A small-molecule ligand and the protein it binds are described below.
Small molecule (SMILES): [H]/N=C(\N)N[C@H]1C=C(C(=O)O)O[C@@H]([C@H](O)[C@H](O)CO)[C@@H]1NC(C)=O

Sequence of chain 2.A:
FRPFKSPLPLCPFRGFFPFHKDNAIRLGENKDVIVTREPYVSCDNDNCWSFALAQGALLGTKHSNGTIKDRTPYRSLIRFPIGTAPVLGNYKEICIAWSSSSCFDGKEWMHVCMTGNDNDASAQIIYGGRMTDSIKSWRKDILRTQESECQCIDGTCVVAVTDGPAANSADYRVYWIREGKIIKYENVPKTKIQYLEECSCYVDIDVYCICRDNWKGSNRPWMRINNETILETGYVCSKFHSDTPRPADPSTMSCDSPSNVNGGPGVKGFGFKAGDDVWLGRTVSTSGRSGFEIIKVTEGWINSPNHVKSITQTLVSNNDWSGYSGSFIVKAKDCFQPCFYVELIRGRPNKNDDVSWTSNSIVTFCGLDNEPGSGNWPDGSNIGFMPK

Binding-site contacts:
Ligand atom NH1 contacts residue GLU147 of chain 2.A at 3.0 Å (salt-bridge).
Ligand atom O9 contacts residue GLU197 of chain 2.A at 2.7 Å (salt-bridge).
Ligand atom C8 contacts residue GLU197 of chain 2.A at 3.7 Å.
Ligand atom O6 contacts residue ARG212 of chain 2.A at 3.6 Å.
Ligand atom C11 contacts residue ILE142 of chain 2.A at 3.6 Å (hydrophobic).
Ligand atom O8 contacts residue GLU197 of chain 2.A at 2.7 Å (salt-bridge).
Ligand atom CZ contacts residue GLU38 of chain 2.A at 3.6 Å.
Ligand atom C2 contacts residue TYR324 of chain 2.A at 2.6 Å (hydrophobic).
Ligand atom C3 contacts residue TYR324 of chain 2.A at 3.3 Å (hydrophobic).
Ligand atom O10 contacts residue ARG71 of chain 2.A at 2.9 Å (salt-bridge).
Ligand atom O1A contacts residue ARG289 of chain 2.A at 2.7 Å (salt-bridge).
Ligand atom O9 contacts residue ASN214 of chain 2.A at 3.8 Å.
Ligand atom C3 contacts residue ASP70 of chain 2.A at 3.2 Å.
Ligand atom C9 contacts residue GLU197 of chain 2.A at 3.4 Å.
Ligand atom C3 contacts residue ARG37 of chain 2.A at 3.8 Å.
Ligand atom O1B contacts residue ARG289 of chain 2.A at 2.8 Å (salt-bridge).
Ligand atom NH1 contacts residue TRP98 of chain 2.A at 3.1 Å (h-bond).
Ligand atom O1A contacts residue TYR324 of chain 2.A at 3.4 Å (h-bond).
Ligand atom O1A contacts residue ARG212 of chain 2.A at 3.3 Å (salt-bridge).
Ligand atom O8 contacts residue GLU198 of chain 2.A at 3.7 Å.
Ligand atom NE contacts residue ASP70 of chain 2.A at 2.8 Å (salt-bridge).
Ligand atom C4 contacts residue GLU38 of chain 2.A at 3.7 Å.
Ligand atom C9 contacts residue ASN214 of chain 2.A at 3.7 Å.
Ligand atom O6 contacts residue TYR324 of chain 2.A at 3.0 Å (h-bond).
Ligand atom NH2 contacts residue ARG75 of chain 2.A at 3.3 Å (salt-bridge).
Ligand atom C8 contacts residue ARG212 of chain 2.A at 3.8 Å.
Ligand atom C1 contacts residue ARG289 of chain 2.A at 3.6 Å.
Ligand atom CZ contacts residue TRP98 of chain 2.A at 3.3 Å (hydrophobic).
Ligand atom C4 contacts residue ASP70 of chain 2.A at 3.3 Å.
Ligand atom O1B contacts residue ARG37 of chain 2.A at 2.8 Å (salt-bridge).
Ligand atom O1B contacts residue TYR324 of chain 2.A at 3.5 Å (h-bond).
Ligand atom O9 contacts residue ARG144 of chain 2.A at 3.3 Å (salt-bridge).
Ligand atom NE contacts residue GLU38 of chain 2.A at 3.1 Å (salt-bridge).
Ligand atom NH2 contacts residue ASP70 of chain 2.A at 2.9 Å (salt-bridge).
Ligand atom C1 contacts residue TYR324 of chain 2.A at 3.3 Å (hydrophobic).
Ligand atom C11 contacts residue TRP98 of chain 2.A at 3.8 Å (hydrophobic).
Ligand atom O10 contacts residue ASP70 of chain 2.A at 3.5 Å.
Ligand atom C3 contacts residue GLU38 of chain 2.A at 3.4 Å.
Ligand atom O8 contacts residue ARG212 of chain 2.A at 3.4 Å (salt-bridge).
Ligand atom NH2 contacts residue TRP98 of chain 2.A at 2.7 Å (h-bond).